Sequence of chain 1.X:
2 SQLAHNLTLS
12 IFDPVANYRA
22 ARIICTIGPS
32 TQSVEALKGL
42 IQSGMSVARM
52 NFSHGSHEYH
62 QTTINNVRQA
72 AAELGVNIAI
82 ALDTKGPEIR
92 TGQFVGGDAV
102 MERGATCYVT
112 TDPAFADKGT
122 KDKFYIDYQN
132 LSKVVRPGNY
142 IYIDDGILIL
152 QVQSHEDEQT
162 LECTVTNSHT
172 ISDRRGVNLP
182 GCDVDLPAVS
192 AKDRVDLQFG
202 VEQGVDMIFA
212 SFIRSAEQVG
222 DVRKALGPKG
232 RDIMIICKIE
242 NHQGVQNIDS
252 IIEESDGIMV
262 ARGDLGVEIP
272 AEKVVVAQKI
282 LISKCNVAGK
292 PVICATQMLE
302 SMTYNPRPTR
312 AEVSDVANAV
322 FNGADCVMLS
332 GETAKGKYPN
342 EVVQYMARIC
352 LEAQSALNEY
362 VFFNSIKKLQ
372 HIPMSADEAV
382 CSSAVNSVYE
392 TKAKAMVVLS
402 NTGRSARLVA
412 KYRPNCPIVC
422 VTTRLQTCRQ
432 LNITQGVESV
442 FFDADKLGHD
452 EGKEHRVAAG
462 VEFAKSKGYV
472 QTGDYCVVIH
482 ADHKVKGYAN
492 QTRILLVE

Binding-site contacts:
Ligand atom O6P contacts residue THR403 of chain 1.X at 3.0 Å (h-bond).
Ligand atom C5 contacts residue LEU400 of chain 1.X at 3.5 Å (hydrophobic).
Ligand atom O1P contacts residue ARG457 of chain 1.X at 2.2 Å (salt-bridge).
Ligand atom O4P contacts residue ASN402 of chain 1.X at 3.8 Å.
Ligand atom C6 contacts residue LEU400 of chain 1.X at 3.1 Å (hydrophobic).
Ligand atom P2 contacts residue ASN402 of chain 1.X at 3.6 Å.
Ligand atom C1 contacts residue LYS454 of chain 1.X at 3.8 Å.
Ligand atom O6 contacts residue SER406 of chain 1.X at 3.6 Å.
Ligand atom O2 contacts residue ASN402 of chain 1.X at 3.6 Å.
Ligand atom O4 contacts residue LEU400 of chain 1.X at 2.6 Å (h-bond).
Ligand atom O6P contacts residue ARG405 of chain 1.X at 2.8 Å (salt-bridge).
Ligand atom P2 contacts residue THR403 of chain 1.X at 3.7 Å.
Ligand atom O3 contacts residue ALA482 of chain 1.X at 3.5 Å (h-bond).
Ligand atom O3 contacts residue HIS481 of chain 1.X at 3.4 Å.
Ligand atom C6 contacts residue SER401 of chain 1.X at 3.7 Å.
Ligand atom O4P contacts residue SER406 of chain 1.X at 2.7 Å (h-bond).
Ligand atom O4P contacts residue THR403 of chain 1.X at 3.9 Å.
Ligand atom P1 contacts residue ARG457 of chain 1.X at 3.0 Å.
Ligand atom C6 contacts residue SER406 of chain 1.X at 3.7 Å.
Ligand atom O3P contacts residue ARG457 of chain 1.X at 3.9 Å.
Ligand atom O5P contacts residue SER401 of chain 1.X at 3.4 Å (h-bond).
Ligand atom O2P contacts residue ASN402 of chain 1.X at 3.2 Å (h-bond).
Ligand atom O5P contacts residue ASN402 of chain 1.X at 2.5 Å (h-bond).
Ligand atom C1 contacts residue ALA482 of chain 1.X at 3.6 Å (hydrophobic).
Ligand atom P2 contacts residue SER406 of chain 1.X at 3.6 Å.
Ligand atom O2P contacts residue ARG457 of chain 1.X at 2.3 Å (salt-bridge).
Ligand atom O3P contacts residue LYS454 of chain 1.X at 3.6 Å (salt-bridge).
Ligand atom O1P contacts residue LYS454 of chain 1.X at 2.1 Å (salt-bridge).
Ligand atom O5P contacts residue THR403 of chain 1.X at 2.7 Å (h-bond).
Ligand atom O3 contacts residue LYS454 of chain 1.X at 3.0 Å (salt-bridge).
Ligand atom O4 contacts residue HIS481 of chain 1.X at 3.3 Å.
Ligand atom C3 contacts residue ALA482 of chain 1.X at 3.5 Å (hydrophobic).
Ligand atom C4 contacts residue LEU400 of chain 1.X at 3.1 Å (hydrophobic).
Ligand atom O1 contacts residue GLY488 of chain 1.X at 3.6 Å (h-bond).
Ligand atom O4P contacts residue SER401 of chain 1.X at 2.3 Å (h-bond).
Ligand atom O4P contacts residue ARG405 of chain 1.X at 3.8 Å.
Ligand atom O3 contacts residue LEU400 of chain 1.X at 3.6 Å.
Ligand atom P1 contacts residue LYS454 of chain 1.X at 3.3 Å.
Ligand atom O4 contacts residue ALA490 of chain 1.X at 3.8 Å.
Ligand atom P2 contacts residue SER401 of chain 1.X at 3.4 Å.

This small molecule binds to this protein.
Small molecule (SMILES): O=P(O)(O)OC[C@H]1O[C@@](CO)(OP(=O)(O)O)[C@@H](O)[C@@H]1O